A small-molecule ligand and the protein it binds are described below.
Small molecule (SMILES): CC(=O)N[C@H]1[C@H](O[C@H]2[C@H](O)[C@@H](NC(C)=O)CO[C@@H]2CO)O[C@H](CO)[C@@H](O)[C@@H]1O

Sequence of chain 1.F:
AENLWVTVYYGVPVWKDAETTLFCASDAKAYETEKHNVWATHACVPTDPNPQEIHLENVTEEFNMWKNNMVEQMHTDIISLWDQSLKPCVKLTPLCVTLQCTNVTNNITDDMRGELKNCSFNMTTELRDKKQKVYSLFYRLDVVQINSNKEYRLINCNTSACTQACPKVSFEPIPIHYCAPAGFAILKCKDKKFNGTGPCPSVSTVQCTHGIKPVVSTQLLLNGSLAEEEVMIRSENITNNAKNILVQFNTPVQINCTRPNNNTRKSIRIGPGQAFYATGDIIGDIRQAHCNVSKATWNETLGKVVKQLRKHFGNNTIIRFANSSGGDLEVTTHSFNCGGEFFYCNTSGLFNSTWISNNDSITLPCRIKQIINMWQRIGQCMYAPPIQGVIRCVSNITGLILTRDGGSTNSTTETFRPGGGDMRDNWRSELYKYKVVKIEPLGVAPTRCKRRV

Binding-site contacts:
Ligand atom O5 contacts residue ARG162 of chain 1.F at 3.6 Å.
Ligand atom C2 contacts residue ASN167 of chain 1.F at 3.9 Å.
Ligand atom C8 contacts residue ARG278 of chain 1.H at 3.9 Å.
Ligand atom C6 contacts residue ILE164 of chain 1.F at 4.0 Å (hydrophobic).
Ligand atom C6 contacts residue VAL144 of chain 1.F at 4.3 Å (hydrophobic).
Ligand atom O5 contacts residue ASN167 of chain 1.F at 3.3 Å (h-bond).
Ligand atom O6 contacts residue ARG162 of chain 1.F at 3.5 Å (salt-bridge).
Ligand atom O7 contacts residue ARG278 of chain 1.H at 3.3 Å (salt-bridge).
Ligand atom C5 contacts residue ILE164 of chain 1.F at 4.4 Å (hydrophobic).
Ligand atom O7 contacts residue ASN167 of chain 1.F at 3.5 Å (h-bond).
Ligand atom C7 contacts residue ARG278 of chain 1.H at 4.0 Å.
Ligand atom C5 contacts residue ARG162 of chain 1.F at 4.4 Å.
Ligand atom C7 contacts residue ASN167 of chain 1.F at 4.4 Å.
Ligand atom C6 contacts residue ARG162 of chain 1.F at 3.9 Å.
Ligand atom C1 contacts residue ASN167 of chain 1.F at 3.3 Å.

Sequence of chain 1.H:
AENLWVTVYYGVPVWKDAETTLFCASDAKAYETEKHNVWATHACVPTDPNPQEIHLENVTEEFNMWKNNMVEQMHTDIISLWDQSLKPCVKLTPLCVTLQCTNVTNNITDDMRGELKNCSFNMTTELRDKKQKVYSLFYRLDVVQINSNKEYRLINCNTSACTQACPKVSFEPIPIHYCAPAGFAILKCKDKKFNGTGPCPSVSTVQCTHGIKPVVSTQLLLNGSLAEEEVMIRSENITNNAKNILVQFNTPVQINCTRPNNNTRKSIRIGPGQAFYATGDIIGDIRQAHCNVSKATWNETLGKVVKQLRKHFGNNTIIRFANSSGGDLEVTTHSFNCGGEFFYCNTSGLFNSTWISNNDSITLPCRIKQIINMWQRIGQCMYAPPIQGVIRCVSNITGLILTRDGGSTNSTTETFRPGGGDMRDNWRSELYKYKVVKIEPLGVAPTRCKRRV